This protein binds this small molecule.
Small molecule (SMILES): CC(=O)N[C@@H]1[C@@H](O)[C@H](O)[C@@H](CO)O[C@H]1O

Binding-site contacts:
Ligand atom O1 contacts residue TRP343 of chain 1.A at 3.8 Å.
Ligand atom C3 contacts residue TRP343 of chain 1.A at 4.2 Å (hydrophobic).
Ligand atom C6 contacts residue SER346 of chain 1.A at 3.6 Å.
Ligand atom C8 contacts residue CYS232 of chain 1.A at 4.4 Å (hydrophobic).
Ligand atom O5 contacts residue TRP343 of chain 1.A at 4.2 Å.
Ligand atom C3 contacts residue UGA1 of chain 1.F at 4.0 Å.
Ligand atom O7 contacts residue PHE253 of chain 1.A at 4.0 Å.
Ligand atom C7 contacts residue PRO272 of chain 1.A at 4.3 Å (hydrophobic).
Ligand atom O6 contacts residue UGA1 of chain 1.F at 4.2 Å.
Ligand atom C6 contacts residue GLY301 of chain 1.A at 4.4 Å.
Ligand atom O1 contacts residue ARG257 of chain 1.A at 4.5 Å.
Ligand atom O7 contacts residue GLY271 of chain 1.A at 3.3 Å (h-bond).
Ligand atom O6 contacts residue TRP343 of chain 1.A at 4.2 Å.
Ligand atom C8 contacts residue TYR249 of chain 1.A at 3.9 Å (hydrophobic).
Ligand atom O4 contacts residue UGA1 of chain 1.F at 2.8 Å (h-bond).
Ligand atom C8 contacts residue PHE253 of chain 1.A at 3.6 Å (hydrophobic).
Ligand atom O3 contacts residue UGA1 of chain 1.F at 3.4 Å.
Ligand atom C7 contacts residue PHE253 of chain 1.A at 4.2 Å (hydrophobic).
Ligand atom C5 contacts residue UGA1 of chain 1.F at 4.4 Å.
Ligand atom C1 contacts residue TRP343 of chain 1.A at 3.6 Å (hydrophobic).
Ligand atom O6 contacts residue GLY301 of chain 1.A at 3.5 Å.
Ligand atom O7 contacts residue PRO272 of chain 1.A at 3.9 Å.
Ligand atom O3 contacts residue ASN303 of chain 1.A at 3.9 Å.
Ligand atom O6 contacts residue SER346 of chain 1.A at 2.9 Å (h-bond).
Ligand atom N2 contacts residue TRP343 of chain 1.A at 3.7 Å.
Ligand atom C8 contacts residue PRO272 of chain 1.A at 4.2 Å (hydrophobic).
Ligand atom C6 contacts residue ARG304 of chain 1.A at 4.1 Å.
Ligand atom C4 contacts residue UGA1 of chain 1.F at 4.0 Å.
Ligand atom C5 contacts residue TRP343 of chain 1.A at 4.1 Å (hydrophobic).
Ligand atom O3 contacts residue GLY270 of chain 1.A at 4.5 Å.
Ligand atom O7 contacts residue GLY270 of chain 1.A at 3.4 Å.
Ligand atom C7 contacts residue GLY271 of chain 1.A at 4.3 Å.
Ligand atom O4 contacts residue ASN303 of chain 1.A at 4.0 Å.
Ligand atom O4 contacts residue GLY301 of chain 1.A at 3.5 Å (h-bond).
Ligand atom O5 contacts residue CYS268 of chain 1.A at 4.4 Å.
Ligand atom C2 contacts residue TRP343 of chain 1.A at 4.3 Å (hydrophobic).
Ligand atom O3 contacts residue GLY271 of chain 1.A at 3.5 Å (h-bond).

Sequence of chain 1.A:
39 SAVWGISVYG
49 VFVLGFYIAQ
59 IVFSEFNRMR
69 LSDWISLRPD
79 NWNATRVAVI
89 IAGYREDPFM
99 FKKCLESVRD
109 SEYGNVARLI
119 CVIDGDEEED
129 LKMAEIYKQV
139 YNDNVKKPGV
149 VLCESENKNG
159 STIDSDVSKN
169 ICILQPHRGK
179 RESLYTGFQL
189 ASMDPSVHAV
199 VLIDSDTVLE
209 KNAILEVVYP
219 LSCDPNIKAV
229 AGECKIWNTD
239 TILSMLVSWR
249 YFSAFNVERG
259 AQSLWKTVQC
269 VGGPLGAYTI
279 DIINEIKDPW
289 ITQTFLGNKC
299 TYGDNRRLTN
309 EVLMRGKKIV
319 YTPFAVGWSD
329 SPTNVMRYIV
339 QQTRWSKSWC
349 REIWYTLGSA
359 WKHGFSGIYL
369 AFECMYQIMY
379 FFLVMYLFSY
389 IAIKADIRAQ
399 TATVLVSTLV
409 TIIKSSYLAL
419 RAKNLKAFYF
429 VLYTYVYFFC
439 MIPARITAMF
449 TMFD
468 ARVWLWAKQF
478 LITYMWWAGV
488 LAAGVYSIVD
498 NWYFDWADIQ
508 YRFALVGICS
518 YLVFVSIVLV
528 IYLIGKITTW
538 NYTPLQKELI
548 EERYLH